Sequence of chain 1.C:
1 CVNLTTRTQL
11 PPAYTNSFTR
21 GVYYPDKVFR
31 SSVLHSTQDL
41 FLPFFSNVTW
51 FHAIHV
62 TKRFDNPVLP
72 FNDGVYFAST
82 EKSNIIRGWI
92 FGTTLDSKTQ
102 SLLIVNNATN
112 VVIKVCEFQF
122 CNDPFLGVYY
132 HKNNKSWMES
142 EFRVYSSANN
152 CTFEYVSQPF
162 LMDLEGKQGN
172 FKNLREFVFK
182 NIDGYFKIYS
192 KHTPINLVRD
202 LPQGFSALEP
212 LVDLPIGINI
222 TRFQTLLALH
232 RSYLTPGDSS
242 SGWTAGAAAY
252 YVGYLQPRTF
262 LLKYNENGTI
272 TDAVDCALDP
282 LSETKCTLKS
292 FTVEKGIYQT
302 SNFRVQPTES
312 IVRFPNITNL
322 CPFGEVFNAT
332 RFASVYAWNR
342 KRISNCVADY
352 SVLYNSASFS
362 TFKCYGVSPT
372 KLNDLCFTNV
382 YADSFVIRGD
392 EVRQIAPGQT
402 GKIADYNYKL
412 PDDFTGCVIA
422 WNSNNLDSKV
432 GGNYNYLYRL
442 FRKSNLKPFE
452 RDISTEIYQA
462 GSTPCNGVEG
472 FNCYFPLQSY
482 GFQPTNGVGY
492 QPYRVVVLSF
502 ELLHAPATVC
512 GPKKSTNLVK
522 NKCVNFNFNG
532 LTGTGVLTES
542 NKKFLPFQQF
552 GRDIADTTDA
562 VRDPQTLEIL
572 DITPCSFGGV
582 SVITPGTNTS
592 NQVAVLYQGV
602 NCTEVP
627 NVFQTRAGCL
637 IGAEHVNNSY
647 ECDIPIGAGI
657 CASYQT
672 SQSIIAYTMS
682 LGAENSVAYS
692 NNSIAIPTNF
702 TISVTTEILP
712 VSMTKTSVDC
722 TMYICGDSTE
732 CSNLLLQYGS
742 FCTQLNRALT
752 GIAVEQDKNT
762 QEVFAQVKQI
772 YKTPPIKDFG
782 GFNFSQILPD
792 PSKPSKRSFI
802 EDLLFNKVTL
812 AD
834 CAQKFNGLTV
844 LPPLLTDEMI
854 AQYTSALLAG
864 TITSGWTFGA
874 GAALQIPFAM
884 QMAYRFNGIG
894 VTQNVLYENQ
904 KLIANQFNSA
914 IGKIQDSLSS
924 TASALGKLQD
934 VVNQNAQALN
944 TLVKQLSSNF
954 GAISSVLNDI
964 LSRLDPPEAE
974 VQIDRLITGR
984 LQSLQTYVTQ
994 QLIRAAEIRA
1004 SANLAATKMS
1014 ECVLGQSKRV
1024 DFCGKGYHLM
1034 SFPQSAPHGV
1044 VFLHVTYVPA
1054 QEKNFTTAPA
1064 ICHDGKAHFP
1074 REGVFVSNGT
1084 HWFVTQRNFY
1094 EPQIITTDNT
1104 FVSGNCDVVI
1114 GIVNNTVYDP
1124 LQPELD

Binding-site contacts:
Ligand atom N2 contacts residue ASN1117 of chain 1.C at 2.8 Å (h-bond).
Ligand atom C3 contacts residue ASN1117 of chain 1.C at 3.8 Å.
Ligand atom C5 contacts residue ASN1117 of chain 1.C at 3.7 Å.
Ligand atom O7 contacts residue ASN1117 of chain 1.C at 4.4 Å.
Ligand atom C7 contacts residue ASN1117 of chain 1.C at 3.8 Å.
Ligand atom C4 contacts residue ASN1117 of chain 1.C at 4.3 Å.
Ligand atom O5 contacts residue ASN1117 of chain 1.C at 2.4 Å (h-bond).
Ligand atom C2 contacts residue ASN1117 of chain 1.C at 2.5 Å.
Ligand atom C1 contacts residue ASN1117 of chain 1.C at 1.4 Å.

This protein binds this small molecule.
Small molecule (SMILES): CC(=O)N[C@@H]1[C@@H](O)[C@H](O)[C@@H](CO)O[C@H]1O